This small molecule binds to this protein.
Small molecule (SMILES): COc1ccc(C(=O)O)cc1

Sequence of chain 1.A:
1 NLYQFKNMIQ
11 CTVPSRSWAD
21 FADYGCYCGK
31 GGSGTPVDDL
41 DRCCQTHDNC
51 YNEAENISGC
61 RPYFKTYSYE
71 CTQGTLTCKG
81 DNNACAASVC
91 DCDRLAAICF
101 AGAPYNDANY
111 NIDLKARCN

Binding-site contacts:
Ligand atom C3 contacts residue GLY29 of chain 1.A at 4.2 Å.
Ligand atom O3 contacts residue PHE21 of chain 1.A at 4.4 Å.
Ligand atom C6 contacts residue ALA22 of chain 1.A at 4.4 Å (hydrophobic).
Ligand atom C8 contacts residue LYS6 of chain 1.A at 4.3 Å.
Ligand atom C1 contacts residue CA1 of chain 1.C at 3.4 Å.
Ligand atom O2 contacts residue GLY29 of chain 1.A at 3.0 Å (h-bond).
Ligand atom O3 contacts residue ILE9 of chain 1.A at 3.9 Å.
Ligand atom C2 contacts residue PHE5 of chain 1.A at 4.4 Å (hydrophobic).
Ligand atom C8 contacts residue PHE5 of chain 1.A at 4.0 Å (hydrophobic).
Ligand atom O3 contacts residue PHE5 of chain 1.A at 4.3 Å.
Ligand atom O2 contacts residue CYS28 of chain 1.A at 4.0 Å.
Ligand atom C8 contacts residue TRP18 of chain 1.A at 3.9 Å (hydrophobic).
Ligand atom C1 contacts residue GLY29 of chain 1.A at 3.4 Å.
Ligand atom C7 contacts residue CYS28 of chain 1.A at 4.3 Å (hydrophobic).
Ligand atom O2 contacts residue CA1 of chain 1.C at 2.5 Å.
Ligand atom C5 contacts residue PHE21 of chain 1.A at 4.3 Å (hydrophobic).
Ligand atom C1 contacts residue TYR63 of chain 1.A at 4.2 Å (hydrophobic).
Ligand atom O1 contacts residue GLY29 of chain 1.A at 3.8 Å.
Ligand atom C5 contacts residue ALA22 of chain 1.A at 4.2 Å (hydrophobic).
Ligand atom C3 contacts residue LEU2 of chain 1.A at 4.0 Å (hydrophobic).
Ligand atom O3 contacts residue TRP18 of chain 1.A at 4.2 Å.
Ligand atom C6 contacts residue PHE21 of chain 1.A at 3.6 Å (hydrophobic).
Ligand atom C8 contacts residue LEU2 of chain 1.A at 4.0 Å (hydrophobic).
Ligand atom C4 contacts residue LEU2 of chain 1.A at 3.5 Å (hydrophobic).
Ligand atom O1 contacts residue ASP48 of chain 1.A at 3.9 Å.
Ligand atom O2 contacts residue ASP48 of chain 1.A at 2.9 Å (salt-bridge).
Ligand atom O1 contacts residue CA1 of chain 1.C at 3.6 Å.
Ligand atom C5 contacts residue PHE5 of chain 1.A at 3.9 Å (hydrophobic).
Ligand atom O3 contacts residue ALA22 of chain 1.A at 4.1 Å.
Ligand atom C1 contacts residue ASP48 of chain 1.A at 3.7 Å.
Ligand atom C6 contacts residue PHE5 of chain 1.A at 3.6 Å (hydrophobic).
Ligand atom O2 contacts residue TYR27 of chain 1.A at 3.2 Å (h-bond).
Ligand atom C6 contacts residue GLY29 of chain 1.A at 4.3 Å.
Ligand atom C7 contacts residue PHE21 of chain 1.A at 4.3 Å (hydrophobic).
Ligand atom C7 contacts residue PHE5 of chain 1.A at 3.9 Å (hydrophobic).
Ligand atom C8 contacts residue ILE9 of chain 1.A at 3.8 Å (hydrophobic).
Ligand atom C4 contacts residue PHE5 of chain 1.A at 4.4 Å (hydrophobic).
Ligand atom C7 contacts residue GLY29 of chain 1.A at 3.5 Å.
Ligand atom C2 contacts residue GLY29 of chain 1.A at 3.6 Å.
Ligand atom O1 contacts residue TYR63 of chain 1.A at 3.1 Å (h-bond).